Binding-site contacts:
Ligand atom N contacts residue TYR85 of chain 1.A at 4.1 Å.
Ligand atom CA contacts residue TYR85 of chain 1.A at 4.0 Å (hydrophobic).
Ligand atom C contacts residue EDO1 of chain 1.E at 3.5 Å.
Ligand atom O contacts residue VAL40 of chain 1.A at 3.7 Å.
Ligand atom OH contacts residue TYR85 of chain 1.A at 4.2 Å.
Ligand atom N contacts residue ASP90 of chain 1.A at 4.1 Å.
Ligand atom NZ contacts residue VAL35 of chain 1.A at 3.7 Å.
Ligand atom N contacts residue ASP88 of chain 1.A at 2.6 Å (salt-bridge).
Ligand atom OH contacts residue TYR43 of chain 1.A at 3.8 Å.
Ligand atom CH contacts residue ILE96 of chain 1.A at 3.5 Å (hydrophobic).
Ligand atom CB contacts residue EDO1 of chain 1.E at 3.6 Å.
Ligand atom CD contacts residue TYR85 of chain 1.A at 4.1 Å (hydrophobic).
Ligand atom CB contacts residue VAL40 of chain 1.A at 4.0 Å (hydrophobic).
Ligand atom CA contacts residue VAL40 of chain 1.A at 3.8 Å (hydrophobic).
Ligand atom CB contacts residue TYR85 of chain 1.A at 3.5 Å (hydrophobic).
Ligand atom CA contacts residue ASP93 of chain 1.A at 3.6 Å.
Ligand atom CD1 contacts residue ASP42 of chain 1.A at 3.8 Å.
Ligand atom CH3 contacts residue VAL30 of chain 1.A at 4.0 Å (hydrophobic).
Ligand atom N contacts residue ASP93 of chain 1.A at 2.6 Å (salt-bridge).
Ligand atom CD1 contacts residue TYR85 of chain 1.A at 4.2 Å (hydrophobic).
Ligand atom CH3 contacts residue VAL35 of chain 1.A at 3.7 Å (hydrophobic).
Ligand atom NZ contacts residue ILE96 of chain 1.A at 3.9 Å.
Ligand atom CG contacts residue EDO1 of chain 1.E at 3.5 Å.
Ligand atom CA contacts residue PRO87 of chain 1.A at 4.1 Å (hydrophobic).
Ligand atom OH contacts residue ASN86 of chain 1.A at 2.9 Å (h-bond).
Ligand atom CD2 contacts residue ASP42 of chain 1.A at 4.2 Å.
Ligand atom N contacts residue EDO1 of chain 1.E at 2.7 Å (h-bond).
Ligand atom CE contacts residue ASN86 of chain 1.A at 4.0 Å.
Ligand atom CH contacts residue ASN86 of chain 1.A at 4.0 Å.
Ligand atom CA contacts residue EDO1 of chain 1.E at 3.4 Å.
Ligand atom O contacts residue VAL40 of chain 1.A at 3.7 Å.
Ligand atom OH contacts residue ILE96 of chain 1.A at 3.8 Å.
Ligand atom CH contacts residue VAL35 of chain 1.A at 3.8 Å (hydrophobic).
Ligand atom CA contacts residue ASP88 of chain 1.A at 3.3 Å.
Ligand atom O contacts residue TYR85 of chain 1.A at 3.4 Å (h-bond).
Ligand atom C contacts residue VAL40 of chain 1.A at 4.0 Å (hydrophobic).
Ligand atom CA contacts residue EDO1 of chain 1.E at 3.7 Å.
Ligand atom CD1 contacts residue EDO1 of chain 1.E at 3.5 Å.
Ligand atom CH3 contacts residue ILE96 of chain 1.A at 3.7 Å (hydrophobic).
Ligand atom CE contacts residue TYR85 of chain 1.A at 3.8 Å (hydrophobic).

The protein below binds the small molecule below.
Small molecule (SMILES): CC(=O)/N=C/CCC[C@H](NC(=O)CNC(=O)[C@H](CC(C)C)NC(=O)CN)C(=O)NCC=O

Sequence of chain 1.A:
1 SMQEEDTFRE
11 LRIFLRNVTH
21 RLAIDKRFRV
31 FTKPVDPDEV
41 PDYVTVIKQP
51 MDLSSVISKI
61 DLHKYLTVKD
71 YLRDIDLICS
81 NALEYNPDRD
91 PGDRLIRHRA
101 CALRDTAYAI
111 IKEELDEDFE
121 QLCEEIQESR